Sequence of chain 4.HD:
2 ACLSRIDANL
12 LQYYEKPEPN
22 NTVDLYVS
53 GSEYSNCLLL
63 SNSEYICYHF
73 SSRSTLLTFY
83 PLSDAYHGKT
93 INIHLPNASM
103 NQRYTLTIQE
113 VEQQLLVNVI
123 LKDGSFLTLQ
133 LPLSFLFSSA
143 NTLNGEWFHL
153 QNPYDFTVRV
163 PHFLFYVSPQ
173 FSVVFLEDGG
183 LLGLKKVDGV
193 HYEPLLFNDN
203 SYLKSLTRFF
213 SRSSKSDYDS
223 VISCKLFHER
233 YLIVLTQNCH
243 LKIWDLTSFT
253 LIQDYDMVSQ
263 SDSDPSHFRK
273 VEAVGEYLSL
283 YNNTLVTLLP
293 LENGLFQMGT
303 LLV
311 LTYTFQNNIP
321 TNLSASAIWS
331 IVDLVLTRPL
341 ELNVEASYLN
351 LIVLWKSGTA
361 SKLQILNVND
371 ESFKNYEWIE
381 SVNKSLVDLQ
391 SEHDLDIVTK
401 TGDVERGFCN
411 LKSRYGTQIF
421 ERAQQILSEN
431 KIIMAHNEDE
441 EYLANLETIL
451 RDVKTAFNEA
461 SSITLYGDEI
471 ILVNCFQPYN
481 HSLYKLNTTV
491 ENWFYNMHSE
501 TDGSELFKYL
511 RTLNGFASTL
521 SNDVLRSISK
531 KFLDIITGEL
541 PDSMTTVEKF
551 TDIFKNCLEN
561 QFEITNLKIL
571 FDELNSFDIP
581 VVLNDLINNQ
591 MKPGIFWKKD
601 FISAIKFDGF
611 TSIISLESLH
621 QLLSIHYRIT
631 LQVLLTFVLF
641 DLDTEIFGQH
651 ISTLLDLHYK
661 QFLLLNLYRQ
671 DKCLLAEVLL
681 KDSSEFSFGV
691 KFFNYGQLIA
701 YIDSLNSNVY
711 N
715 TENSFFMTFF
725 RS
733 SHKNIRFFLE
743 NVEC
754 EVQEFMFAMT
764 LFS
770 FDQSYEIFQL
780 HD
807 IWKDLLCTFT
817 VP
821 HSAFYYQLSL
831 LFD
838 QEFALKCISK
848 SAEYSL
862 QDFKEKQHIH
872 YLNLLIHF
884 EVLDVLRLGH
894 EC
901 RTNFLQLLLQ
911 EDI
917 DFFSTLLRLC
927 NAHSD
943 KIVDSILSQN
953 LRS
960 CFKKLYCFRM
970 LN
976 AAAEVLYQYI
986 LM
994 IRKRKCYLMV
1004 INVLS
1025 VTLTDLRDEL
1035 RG

Binding-site contacts:
Ligand atom N contacts residue THR1065 of chain 4.E at 2.3 Å (h-bond).
Ligand atom N contacts residue ASN1069 of chain 4.E at 3.0 Å (h-bond).
Ligand atom CZ contacts residue GLN1074 of chain 4.E at 3.4 Å.
Ligand atom NH1 contacts residue GLN1074 of chain 4.E at 3.8 Å.
Ligand atom NZ contacts residue ASP1073 of chain 4.E at 3.3 Å (salt-bridge).
Ligand atom CD1 contacts residue LEU1064 of chain 4.E at 3.4 Å (hydrophobic).
Ligand atom CG contacts residue GLN1074 of chain 4.E at 3.5 Å.
Ligand atom CD1 contacts residue THR1065 of chain 4.E at 2.6 Å.
Ligand atom CD1 contacts residue ARG1049 of chain 4.E at 3.0 Å.
Ligand atom CA contacts residue THR1065 of chain 4.E at 3.4 Å.
Ligand atom NE contacts residue GLN1074 of chain 4.E at 3.6 Å (h-bond).
Ligand atom O contacts residue ASN1069 of chain 4.E at 3.0 Å (h-bond).
Ligand atom CG1 contacts residue PHE1068 of chain 4.E at 3.6 Å (hydrophobic).
Ligand atom NH1 contacts residue ASP1073 of chain 4.E at 3.4 Å (salt-bridge).
Ligand atom NH2 contacts residue ASP1073 of chain 4.E at 3.0 Å (salt-bridge).
Ligand atom CZ contacts residue ASP1073 of chain 4.E at 3.6 Å.
Ligand atom CB contacts residue THR1065 of chain 4.E at 3.6 Å.
Ligand atom O contacts residue THR1065 of chain 4.E at 2.7 Å.
Ligand atom O contacts residue THR1065 of chain 4.E at 3.5 Å (h-bond).
Ligand atom O contacts residue ARG1049 of chain 4.E at 3.0 Å.
Ligand atom CB contacts residue GLN1074 of chain 4.E at 3.3 Å.
Ligand atom CD contacts residue GLN1074 of chain 4.E at 2.8 Å.
Ligand atom CD contacts residue ASN1069 of chain 4.E at 3.7 Å.
Ligand atom CD2 contacts residue GLN1074 of chain 4.E at 3.2 Å.
Ligand atom CE2 contacts residue GLN1074 of chain 4.E at 3.2 Å.
Ligand atom CD1 contacts residue PHE1068 of chain 4.E at 3.5 Å (hydrophobic).
Ligand atom C contacts residue ASN1069 of chain 4.E at 3.7 Å.
Ligand atom CB contacts residue GLN1074 of chain 4.E at 3.7 Å.
Ligand atom CD1 contacts residue ILE1053 of chain 4.E at 3.6 Å (hydrophobic).
Ligand atom CD2 contacts residue ALA1075 of chain 4.E at 3.6 Å (hydrophobic).
Ligand atom CG contacts residue THR1065 of chain 4.E at 3.6 Å.
Ligand atom CG contacts residue LYS431 of chain 4.HD at 3.6 Å.
Ligand atom C contacts residue THR1065 of chain 4.E at 2.9 Å.
Ligand atom CA contacts residue ASN1069 of chain 4.E at 3.4 Å.
Ligand atom C contacts residue THR1065 of chain 4.E at 3.7 Å.
Ligand atom NH1 contacts residue ASN1069 of chain 4.E at 2.6 Å (h-bond).
Ligand atom CA contacts residue THR1065 of chain 4.E at 2.7 Å.
Ligand atom CG2 contacts residue ASN1069 of chain 4.E at 3.3 Å.
Ligand atom OD1 contacts residue LYS431 of chain 4.HD at 2.6 Å (salt-bridge).
Ligand atom CG2 contacts residue PHE1068 of chain 4.E at 3.6 Å (hydrophobic).

The small molecule below binds the protein below.
Small molecule (SMILES): CC[C@H](C)[C@H](NC(=O)[C@@H](NC(=O)[C@H](CC(C)C)NC(=O)[C@@H](N)CCCCN)C(C)C)C(=O)N[C@@H](CC(N)=O)C(=O)N[C@@H](CCCCN)C(=O)N[C@@H](CC(=O)O)C(=O)N[C@@H](CCSC)C(=O)N[C@@H](CCCN=C(N)N)C(=O)N[C@H](C(=O)N[C@@H](CC(=O)O)C(=O)N[C@@H](CC(C)C)C(=O)N[C@@H](Cc1ccccc1)C(=O)N[C@@H](CO)C(=O)N1CCC[C@H]1C(=O)N1CCC[C@H]1C(=O)N[C@H](C=O)CC(N)=O)[C@@H](C)O

Sequence of chain 4.E:
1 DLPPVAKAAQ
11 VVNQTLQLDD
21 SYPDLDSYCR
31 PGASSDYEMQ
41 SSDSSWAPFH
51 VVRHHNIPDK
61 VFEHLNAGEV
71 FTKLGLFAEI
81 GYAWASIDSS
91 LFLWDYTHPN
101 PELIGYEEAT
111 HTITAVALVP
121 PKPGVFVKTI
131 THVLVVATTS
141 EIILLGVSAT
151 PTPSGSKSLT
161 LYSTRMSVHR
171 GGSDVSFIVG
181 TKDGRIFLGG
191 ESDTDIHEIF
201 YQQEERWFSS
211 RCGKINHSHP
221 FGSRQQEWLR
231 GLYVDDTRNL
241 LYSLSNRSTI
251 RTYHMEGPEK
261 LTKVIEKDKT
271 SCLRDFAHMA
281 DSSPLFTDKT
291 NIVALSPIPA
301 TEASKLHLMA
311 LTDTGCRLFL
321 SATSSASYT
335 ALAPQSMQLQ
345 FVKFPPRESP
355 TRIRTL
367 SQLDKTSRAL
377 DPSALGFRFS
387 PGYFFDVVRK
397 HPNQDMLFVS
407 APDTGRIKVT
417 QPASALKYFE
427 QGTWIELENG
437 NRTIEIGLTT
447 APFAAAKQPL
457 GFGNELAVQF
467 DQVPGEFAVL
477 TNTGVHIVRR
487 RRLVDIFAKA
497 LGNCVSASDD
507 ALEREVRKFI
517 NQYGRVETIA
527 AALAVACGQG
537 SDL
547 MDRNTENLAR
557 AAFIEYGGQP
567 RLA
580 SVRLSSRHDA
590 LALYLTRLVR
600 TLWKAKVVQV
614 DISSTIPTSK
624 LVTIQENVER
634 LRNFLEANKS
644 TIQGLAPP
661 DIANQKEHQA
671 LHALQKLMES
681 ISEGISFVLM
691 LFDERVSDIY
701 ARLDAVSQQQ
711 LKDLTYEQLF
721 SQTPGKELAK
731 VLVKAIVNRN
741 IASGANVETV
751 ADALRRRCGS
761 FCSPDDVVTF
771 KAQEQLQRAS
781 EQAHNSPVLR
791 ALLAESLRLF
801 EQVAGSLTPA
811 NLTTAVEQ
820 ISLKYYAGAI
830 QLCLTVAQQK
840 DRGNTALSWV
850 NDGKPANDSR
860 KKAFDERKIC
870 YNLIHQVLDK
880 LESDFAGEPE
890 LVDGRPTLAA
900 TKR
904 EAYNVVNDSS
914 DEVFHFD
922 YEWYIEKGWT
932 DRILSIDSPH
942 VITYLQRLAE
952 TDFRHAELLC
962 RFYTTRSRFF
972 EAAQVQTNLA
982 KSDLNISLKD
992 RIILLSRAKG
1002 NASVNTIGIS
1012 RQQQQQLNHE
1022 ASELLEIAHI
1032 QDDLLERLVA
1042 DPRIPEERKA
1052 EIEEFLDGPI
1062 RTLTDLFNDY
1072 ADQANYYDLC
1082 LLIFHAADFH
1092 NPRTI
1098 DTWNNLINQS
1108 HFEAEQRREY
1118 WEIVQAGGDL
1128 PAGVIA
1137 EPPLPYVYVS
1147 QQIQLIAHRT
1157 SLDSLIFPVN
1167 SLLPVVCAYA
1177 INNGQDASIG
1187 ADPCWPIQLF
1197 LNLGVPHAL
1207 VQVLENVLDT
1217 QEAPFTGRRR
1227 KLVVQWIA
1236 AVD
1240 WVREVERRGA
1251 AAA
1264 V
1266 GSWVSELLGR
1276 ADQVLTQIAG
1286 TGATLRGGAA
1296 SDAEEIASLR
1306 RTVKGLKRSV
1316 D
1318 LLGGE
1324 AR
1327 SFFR